Sequence of chain 2.A:
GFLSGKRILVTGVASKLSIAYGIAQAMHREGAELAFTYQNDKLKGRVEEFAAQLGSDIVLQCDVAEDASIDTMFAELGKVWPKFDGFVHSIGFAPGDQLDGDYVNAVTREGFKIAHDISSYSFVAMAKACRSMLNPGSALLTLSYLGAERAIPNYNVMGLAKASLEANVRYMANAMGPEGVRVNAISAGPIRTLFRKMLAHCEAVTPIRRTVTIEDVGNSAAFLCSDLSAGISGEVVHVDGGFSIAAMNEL

This protein binds this small molecule.
Small molecule (SMILES): CN(Cc1cc2ccccc2n1C)C(=O)/C=C/c1ccc(N)nc1

Binding-site contacts:
Ligand atom C21 contacts residue TYR156 of chain 2.A at 3.8 Å (hydrophobic).
Ligand atom C08 contacts residue MET159 of chain 2.A at 3.8 Å (hydrophobic).
Ligand atom C02 contacts residue PHE94 of chain 2.A at 4.0 Å (hydrophobic).
Ligand atom C04 contacts residue MET159 of chain 2.A at 3.9 Å (hydrophobic).
Ligand atom C22 contacts residue ASN155 of chain 2.A at 3.6 Å.
Ligand atom C18 contacts residue TYR156 of chain 2.A at 3.7 Å (hydrophobic).
Ligand atom N03 contacts residue GLY93 of chain 2.A at 3.9 Å.
Ligand atom N19 contacts residue PHE203 of chain 2.A at 3.8 Å.
Ligand atom N03 contacts residue ALA95 of chain 2.A at 2.9 Å (h-bond).
Ligand atom C13 contacts residue TYR156 of chain 2.A at 3.9 Å (hydrophobic).
Ligand atom N03 contacts residue PHE94 of chain 2.A at 3.1 Å.
Ligand atom C09 contacts residue NAD1 of chain 2.C at 3.9 Å.
Ligand atom N01 contacts residue ALA95 of chain 2.A at 3.2 Å (h-bond).
Ligand atom C04 contacts residue GLY93 of chain 2.A at 3.8 Å.
Ligand atom C15 contacts residue PHE203 of chain 2.A at 3.9 Å (hydrophobic).
Ligand atom C02 contacts residue LEU100 of chain 2.A at 3.9 Å (hydrophobic).
Ligand atom C20 contacts residue TYR146 of chain 2.A at 3.6 Å (hydrophobic).
Ligand atom C23 contacts residue PRO154 of chain 2.A at 3.5 Å (hydrophobic).
Ligand atom C16 contacts residue TYR156 of chain 2.A at 3.9 Å (hydrophobic).
Ligand atom C24 contacts residue MET206 of chain 2.A at 3.5 Å (hydrophobic).
Ligand atom N12 contacts residue NAD1 of chain 2.C at 3.8 Å.
Ligand atom C13 contacts residue NAD1 of chain 2.C at 3.5 Å.
Ligand atom N12 contacts residue TYR156 of chain 2.A at 3.8 Å.
Ligand atom O11 contacts residue TYR156 of chain 2.A at 2.8 Å (h-bond).
Ligand atom C14 contacts residue NAD1 of chain 2.C at 3.6 Å.
Ligand atom C05 contacts residue LEU100 of chain 2.A at 3.8 Å (hydrophobic).
Ligand atom O11 contacts residue NAD1 of chain 2.C at 2.5 Å (h-bond).
Ligand atom C07 contacts residue LEU100 of chain 2.A at 3.6 Å (hydrophobic).
Ligand atom C22 contacts residue PRO154 of chain 2.A at 3.9 Å (hydrophobic).
Ligand atom C23 contacts residue TYR156 of chain 2.A at 3.9 Å (hydrophobic).
Ligand atom C02 contacts residue ALA95 of chain 2.A at 3.7 Å (hydrophobic).
Ligand atom C04 contacts residue PHE94 of chain 2.A at 3.4 Å (hydrophobic).
Ligand atom C10 contacts residue NAD1 of chain 2.C at 3.4 Å.
Ligand atom N01 contacts residue PHE94 of chain 2.A at 3.4 Å.
Ligand atom C13 contacts residue TYR146 of chain 2.A at 3.5 Å (hydrophobic).
Ligand atom C04 contacts residue ALA95 of chain 2.A at 3.7 Å (hydrophobic).
Ligand atom C06 contacts residue LEU100 of chain 2.A at 3.6 Å (hydrophobic).
Ligand atom C22 contacts residue TYR156 of chain 2.A at 3.5 Å (hydrophobic).
Ligand atom C17 contacts residue TYR156 of chain 2.A at 3.6 Å (hydrophobic).
Ligand atom C10 contacts residue TYR156 of chain 2.A at 3.6 Å (hydrophobic).